Binding-site contacts:
Ligand atom C75 contacts residue ALA522 of chain 1.B at 4.3 Å (hydrophobic).
Ligand atom C22 contacts residue TRP315 of chain 1.B at 3.7 Å (hydrophobic).
Ligand atom C10 contacts residue LEU518 of chain 1.B at 4.0 Å (hydrophobic).
Ligand atom C11 contacts residue PHE319 of chain 1.B at 4.4 Å (hydrophobic).
Ligand atom C77 contacts residue VAL525 of chain 1.B at 3.5 Å (hydrophobic).
Ligand atom O20 contacts residue TRP315 of chain 1.B at 4.2 Å.
Ligand atom C12 contacts residue PHE319 of chain 1.B at 3.5 Å (hydrophobic).
Ligand atom C19 contacts residue PHE319 of chain 1.B at 3.9 Å (hydrophobic).
Ligand atom C19 contacts residue TRP315 of chain 1.B at 3.5 Å (hydrophobic).
Ligand atom C01 contacts residue PHE319 of chain 1.B at 3.8 Å (hydrophobic).
Ligand atom C75 contacts residue LEU518 of chain 1.B at 4.0 Å (hydrophobic).
Ligand atom C24 contacts residue TRP315 of chain 1.B at 4.3 Å (hydrophobic).
Ligand atom C48 contacts residue TRP315 of chain 1.B at 3.7 Å (hydrophobic).
Ligand atom C23 contacts residue TRP315 of chain 1.B at 4.3 Å (hydrophobic).
Ligand atom C26 contacts residue TRP315 of chain 1.B at 4.2 Å (hydrophobic).
Ligand atom O80 contacts residue ALA522 of chain 1.B at 3.8 Å.
Ligand atom C10 contacts residue PHE319 of chain 1.B at 3.6 Å (hydrophobic).
Ligand atom C09 contacts residue PHE319 of chain 1.B at 3.3 Å (hydrophobic).
Ligand atom C17 contacts residue TRP315 of chain 1.B at 3.9 Å (hydrophobic).
Ligand atom C18 contacts residue TRP315 of chain 1.B at 3.7 Å (hydrophobic).
Ligand atom C18 contacts residue TRP318 of chain 1.B at 4.5 Å (hydrophobic).
Ligand atom C19 contacts residue CYS316 of chain 1.B at 4.0 Å (hydrophobic).
Ligand atom C79 contacts residue ALA522 of chain 1.B at 3.8 Å (hydrophobic).
Ligand atom C78 contacts residue VAL525 of chain 1.B at 3.7 Å (hydrophobic).
Ligand atom C75 contacts residue MET521 of chain 1.B at 4.2 Å (hydrophobic).
Ligand atom C78 contacts residue ALA522 of chain 1.B at 3.6 Å (hydrophobic).
Ligand atom C81 contacts residue VAL525 of chain 1.B at 3.7 Å (hydrophobic).
Ligand atom C77 contacts residue ALA522 of chain 1.B at 3.7 Å (hydrophobic).

Sequence of chain 1.B:
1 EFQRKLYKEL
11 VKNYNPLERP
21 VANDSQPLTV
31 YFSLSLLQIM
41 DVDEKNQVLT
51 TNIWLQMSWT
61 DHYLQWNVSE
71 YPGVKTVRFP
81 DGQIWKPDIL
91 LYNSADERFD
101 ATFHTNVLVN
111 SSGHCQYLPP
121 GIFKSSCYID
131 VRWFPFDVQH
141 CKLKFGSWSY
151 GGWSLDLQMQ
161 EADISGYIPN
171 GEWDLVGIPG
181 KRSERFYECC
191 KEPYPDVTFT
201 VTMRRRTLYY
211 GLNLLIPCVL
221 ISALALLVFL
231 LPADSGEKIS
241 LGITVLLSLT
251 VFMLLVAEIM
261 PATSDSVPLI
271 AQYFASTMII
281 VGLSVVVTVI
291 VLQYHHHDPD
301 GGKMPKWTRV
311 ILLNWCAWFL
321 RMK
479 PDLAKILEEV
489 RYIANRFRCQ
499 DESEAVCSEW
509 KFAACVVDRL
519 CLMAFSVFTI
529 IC

This protein binds this small molecule.
Small molecule (SMILES): COCC(CCO[C@H]1CC[C@@]2(C)C(=CC[C@H]3[C@@H]4C[C@@H]5O[C@]6(CC[C@@H](C)CO6)[C@@H](C)[C@@H]5[C@@]4(C)CC[C@@H]32)C1)COC